Sequence of chain 1.B:
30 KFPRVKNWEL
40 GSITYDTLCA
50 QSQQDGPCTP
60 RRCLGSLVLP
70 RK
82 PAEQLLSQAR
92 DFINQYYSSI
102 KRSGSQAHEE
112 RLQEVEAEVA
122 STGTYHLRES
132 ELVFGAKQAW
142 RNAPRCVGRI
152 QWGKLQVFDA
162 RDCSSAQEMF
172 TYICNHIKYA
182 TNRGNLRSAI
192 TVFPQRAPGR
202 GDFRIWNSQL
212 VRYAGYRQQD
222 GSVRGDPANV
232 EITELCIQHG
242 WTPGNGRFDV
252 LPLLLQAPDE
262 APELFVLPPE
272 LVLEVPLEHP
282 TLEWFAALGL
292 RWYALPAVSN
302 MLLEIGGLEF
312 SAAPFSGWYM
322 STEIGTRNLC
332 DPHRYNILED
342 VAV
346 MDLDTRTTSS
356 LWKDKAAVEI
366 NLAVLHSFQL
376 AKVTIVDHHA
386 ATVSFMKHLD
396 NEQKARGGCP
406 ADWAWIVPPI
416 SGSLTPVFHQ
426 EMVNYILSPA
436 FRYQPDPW

Binding-site contacts:
Ligand atom C03 contacts residue HEM1 of chain 1.J at 3.0 Å.
Ligand atom C07 contacts residue HEM1 of chain 1.J at 3.5 Å.
Ligand atom C06 contacts residue PHE316 of chain 1.B at 3.5 Å (hydrophobic).
Ligand atom C05 contacts residue HEM1 of chain 1.J at 3.6 Å.
Ligand atom C09 contacts residue HEM1 of chain 1.J at 3.4 Å.
Ligand atom C30 contacts residue VAL67 of chain 1.B at 3.9 Å (hydrophobic).
Ligand atom C07 contacts residue PHE316 of chain 1.B at 4.0 Å (hydrophobic).
Ligand atom C10 contacts residue HEM1 of chain 1.J at 3.8 Å.
Ligand atom C08 contacts residue VAL299 of chain 1.B at 3.5 Å (hydrophobic).
Ligand atom C11 contacts residue HEM1 of chain 1.J at 3.5 Å.
Ligand atom N02 contacts residue PRO297 of chain 1.B at 3.8 Å.
Ligand atom N28 contacts residue HEM1 of chain 1.J at 3.9 Å.
Ligand atom C10 contacts residue GLU324 of chain 1.B at 3.6 Å.
Ligand atom N01 contacts residue HEM1 of chain 1.J at 3.9 Å.
Ligand atom C02 contacts residue GLU324 of chain 1.B at 3.4 Å.
Ligand atom C23 contacts residue GLN210 of chain 1.B at 3.4 Å.
Ligand atom C04 contacts residue HEM1 of chain 1.J at 3.2 Å.
Ligand atom C02 contacts residue HEM1 of chain 1.J at 3.6 Å.
Ligand atom C07 contacts residue VAL299 of chain 1.B at 3.3 Å (hydrophobic).
Ligand atom C25 contacts residue VAL299 of chain 1.B at 3.9 Å (hydrophobic).
Ligand atom N02 contacts residue GLU324 of chain 1.B at 2.6 Å (salt-bridge).
Ligand atom N01 contacts residue GLU324 of chain 1.B at 2.7 Å (salt-bridge).
Ligand atom C09 contacts residue GLU324 of chain 1.B at 3.6 Å.
Ligand atom C29 contacts residue GOL1 of chain 1.O at 3.2 Å.
Ligand atom C08 contacts residue HEM1 of chain 1.J at 3.9 Å.
Ligand atom C02 contacts residue PRO297 of chain 1.B at 4.0 Å (hydrophobic).
Ligand atom C06 contacts residue VAL299 of chain 1.B at 3.8 Å (hydrophobic).
Ligand atom N02 contacts residue HEM1 of chain 1.J at 3.7 Å.
Ligand atom C02 contacts residue TRP319 of chain 1.B at 3.7 Å (hydrophobic).
Ligand atom C24 contacts residue GLN210 of chain 1.B at 2.9 Å.
Ligand atom C30 contacts residue GOL1 of chain 1.O at 3.8 Å.
Ligand atom C03 contacts residue TRP319 of chain 1.B at 3.8 Å (hydrophobic).
Ligand atom O12 contacts residue HEM1 of chain 1.J at 3.5 Å (h-bond).
Ligand atom N02 contacts residue MET321 of chain 1.B at 4.0 Å.
Ligand atom N02 contacts residue TRP319 of chain 1.B at 2.8 Å (h-bond).
Ligand atom C06 contacts residue HEM1 of chain 1.J at 3.2 Å.
Ligand atom O12 contacts residue VAL299 of chain 1.B at 3.6 Å.
Ligand atom N02 contacts residue TYR320 of chain 1.B at 3.5 Å.
Ligand atom C11 contacts residue VAL299 of chain 1.B at 3.8 Å (hydrophobic).
Ligand atom C24 contacts residue VAL299 of chain 1.B at 3.8 Å (hydrophobic).

The protein below binds the small molecule below.
Small molecule (SMILES): CN(C)Cc1cccc(OCc2ccc3ccc(N)nc3c2)c1